Binding-site contacts:
Ligand atom O1A contacts residue THR19 of chain 2.E at 3.1 Å (h-bond).
Ligand atom C4' contacts residue ARG117 of chain 2.E at 3.5 Å.
Ligand atom PG contacts residue MG1 of chain 2.CA at 3.3 Å.
Ligand atom O1A contacts residue GLY17 of chain 2.E at 3.4 Å.
Ligand atom PB contacts residue LYS18 of chain 2.E at 3.5 Å.
Ligand atom O2B contacts residue LYS18 of chain 2.E at 3.5 Å (salt-bridge).
Ligand atom O1G contacts residue LYS18 of chain 2.E at 2.6 Å (salt-bridge).
Ligand atom O2B contacts residue MG1 of chain 2.CA at 2.1 Å.
Ligand atom O3G contacts residue BO31 of chain 2.DA at 3.4 Å (h-bond).
Ligand atom N3B contacts residue BO31 of chain 2.DA at 2.8 Å (h-bond).
Ligand atom C2 contacts residue ARG117 of chain 2.E at 3.2 Å.
Ligand atom N3 contacts residue ARG117 of chain 2.E at 3.4 Å.
Ligand atom O1A contacts residue THR20 of chain 2.E at 2.7 Å (h-bond).
Ligand atom O1B contacts residue ALA16 of chain 2.E at 3.4 Å (h-bond).
Ligand atom N6 contacts residue MET156 of chain 2.E at 2.9 Å (h-bond).
Ligand atom O3A contacts residue LYS18 of chain 2.E at 3.4 Å (salt-bridge).
Ligand atom O3G contacts residue SER14 of chain 2.E at 3.0 Å (h-bond).
Ligand atom O2A contacts residue BO31 of chain 2.DA at 2.7 Å (h-bond).
Ligand atom O1B contacts residue LYS18 of chain 2.E at 2.7 Å (salt-bridge).
Ligand atom N3B contacts residue GLY15 of chain 2.E at 3.0 Å (h-bond).
Ligand atom PG contacts residue ADX1 of chain 2.AA at 3.2 Å.
Ligand atom N6 contacts residue GLU161 of chain 2.E at 2.4 Å (salt-bridge).
Ligand atom O3G contacts residue LYS120 of chain 2.E at 3.3 Å (salt-bridge).
Ligand atom O2G contacts residue LYS120 of chain 2.E at 2.8 Å (salt-bridge).
Ligand atom O2B contacts residue THR19 of chain 2.E at 3.0 Å (h-bond).
Ligand atom N1 contacts residue ARG117 of chain 2.E at 3.5 Å (salt-bridge).
Ligand atom O1B contacts residue GLY17 of chain 2.E at 3.4 Å (h-bond).
Ligand atom O2G contacts residue ADX1 of chain 2.AA at 2.9 Å (h-bond).
Ligand atom C2' contacts residue THR20 of chain 2.E at 3.4 Å.
Ligand atom O5' contacts residue THR20 of chain 2.E at 3.5 Å (h-bond).
Ligand atom O2G contacts residue MG1 of chain 2.CA at 2.2 Å.
Ligand atom O1G contacts residue ADX1 of chain 2.AA at 3.3 Å (h-bond).
Ligand atom O1G contacts residue SER14 of chain 2.E at 3.6 Å.
Ligand atom O3G contacts residue ADX1 of chain 2.AA at 2.7 Å (h-bond).
Ligand atom O1B contacts residue GLY15 of chain 2.E at 3.4 Å (h-bond).
Ligand atom O3G contacts residue LEU122 of chain 2.E at 3.6 Å.
Ligand atom PB contacts residue MG1 of chain 2.CA at 3.4 Å.
Ligand atom O3A contacts residue GLY17 of chain 2.E at 3.1 Å (h-bond).
Ligand atom N1 contacts residue THR153 of chain 2.E at 3.5 Å (h-bond).
Ligand atom O1A contacts residue LYS18 of chain 2.E at 3.5 Å (salt-bridge).

Sequence of chain 2.E:
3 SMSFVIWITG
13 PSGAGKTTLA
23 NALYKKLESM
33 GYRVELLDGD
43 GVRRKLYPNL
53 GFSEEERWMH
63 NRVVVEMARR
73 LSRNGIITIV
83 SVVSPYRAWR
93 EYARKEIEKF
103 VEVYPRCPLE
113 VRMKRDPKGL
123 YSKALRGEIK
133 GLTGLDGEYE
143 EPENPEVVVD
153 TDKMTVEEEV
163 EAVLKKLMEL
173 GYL

A protein and the small-molecule ligand that binds it are described below.
Small molecule (SMILES): Nc1ncnc2c1ncn2[C@@H]1O[C@H](CO[P](=O)(O)O[P](=O)(O)NP(=O)(O)O)[C@@H](O)[C@H]1O